This protein binds this small molecule.
Small molecule (SMILES): O=C(NCCCN(CCCCN(CCCNC(=O)c1cccc(=O)n1O)C(=O)c1cccc(=O)n1O)C(=O)c1cccc(=O)n1O)c1cccc(=O)n1O

Sequence of chain 1.D:
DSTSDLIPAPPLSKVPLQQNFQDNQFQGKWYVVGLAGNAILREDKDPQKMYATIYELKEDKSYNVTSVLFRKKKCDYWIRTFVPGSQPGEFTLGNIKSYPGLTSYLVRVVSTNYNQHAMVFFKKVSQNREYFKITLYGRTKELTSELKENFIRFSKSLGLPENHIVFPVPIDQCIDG

Binding-site contacts:
Ligand atom O10 contacts residue LYS136 of chain 1.D at 3.4 Å (salt-bridge).
Ligand atom O49 contacts residue ZCM1 of chain 1.T at 2.8 Å.
Ligand atom C4 contacts residue ZCM1 of chain 1.T at 3.0 Å.
Ligand atom C33 contacts residue TRP81 of chain 1.D at 3.6 Å (hydrophobic).
Ligand atom C38 contacts residue TYR54 of chain 1.D at 3.6 Å (hydrophobic).
Ligand atom O47 contacts residue ZCM1 of chain 1.T at 2.5 Å.
Ligand atom N3 contacts residue ZCM1 of chain 1.T at 2.9 Å.
Ligand atom C42 contacts residue TYR102 of chain 1.D at 3.2 Å (hydrophobic).
Ligand atom C37 contacts residue TRP81 of chain 1.D at 3.5 Å (hydrophobic).
Ligand atom O51 contacts residue LYS127 of chain 1.D at 2.9 Å (salt-bridge).
Ligand atom O9 contacts residue ZCM1 of chain 1.T at 2.5 Å.
Ligand atom O48 contacts residue ZCM1 of chain 1.T at 2.5 Å.
Ligand atom C44 contacts residue LYS127 of chain 1.D at 3.4 Å.
Ligand atom C43 contacts residue LYS127 of chain 1.D at 3.5 Å.
Ligand atom O51 contacts residue ZCM1 of chain 1.T at 3.0 Å.
Ligand atom O47 contacts residue LYS136 of chain 1.D at 2.9 Å (salt-bridge).
Ligand atom C44 contacts residue ZCM1 of chain 1.T at 3.6 Å.
Ligand atom O9 contacts residue TYR108 of chain 1.D at 2.8 Å (h-bond).
Ligand atom N32 contacts residue TRP81 of chain 1.D at 3.6 Å.
Ligand atom C4 contacts residue TYR108 of chain 1.D at 3.6 Å (hydrophobic).
Ligand atom O49 contacts residue LYS127 of chain 1.D at 3.1 Å.
Ligand atom C38 contacts residue SER70 of chain 1.D at 3.5 Å.
Ligand atom N3 contacts residue LYS136 of chain 1.D at 3.6 Å.
Ligand atom C44 contacts residue TRP81 of chain 1.D at 3.7 Å (hydrophobic).
Ligand atom N27 contacts residue ZCM1 of chain 1.T at 3.4 Å.
Ligand atom C37 contacts residue SO41 of chain 1.V at 3.5 Å.
Ligand atom O47 contacts residue TRP81 of chain 1.D at 3.6 Å.
Ligand atom N45 contacts residue ZCM1 of chain 1.T at 3.5 Å.
Ligand atom N35 contacts residue ZCM1 of chain 1.T at 3.5 Å.
Ligand atom N45 contacts residue TRP81 of chain 1.D at 3.5 Å.
Ligand atom C36 contacts residue ZCM1 of chain 1.T at 3.4 Å.
Ligand atom C26 contacts residue ZCM1 of chain 1.T at 3.5 Å.
Ligand atom C12 contacts residue ILE43 of chain 1.D at 3.2 Å (hydrophobic).
Ligand atom C40 contacts residue TRP81 of chain 1.D at 3.4 Å (hydrophobic).
Ligand atom O46 contacts residue ZCM1 of chain 1.T at 2.9 Å.
Ligand atom C41 contacts residue TRP81 of chain 1.D at 3.5 Å (hydrophobic).
Ligand atom O10 contacts residue ZCM1 of chain 1.T at 2.1 Å.
Ligand atom O50 contacts residue ZCM1 of chain 1.T at 2.5 Å.
Ligand atom C36 contacts residue LYS136 of chain 1.D at 3.4 Å.
Ligand atom C2 contacts residue LYS136 of chain 1.D at 3.6 Å.